Binding-site contacts:
Ligand atom O5 contacts residue ASN1071 of chain 1.A at 2.3 Å (h-bond).
Ligand atom C5 contacts residue ASN1071 of chain 1.A at 3.6 Å.
Ligand atom C8 contacts residue ASN1071 of chain 1.A at 3.9 Å.
Ligand atom C2 contacts residue ASN1071 of chain 1.A at 2.5 Å.
Ligand atom C1 contacts residue ASN1071 of chain 1.A at 1.4 Å.
Ligand atom N2 contacts residue ASN1071 of chain 1.A at 2.9 Å (h-bond).
Ligand atom C7 contacts residue ASN1071 of chain 1.A at 3.9 Å.
Ligand atom C4 contacts residue ASN1071 of chain 1.A at 4.2 Å.
Ligand atom O7 contacts residue ASN1071 of chain 1.A at 4.4 Å.
Ligand atom C3 contacts residue ASN1071 of chain 1.A at 3.8 Å.

Sequence of chain 1.A:
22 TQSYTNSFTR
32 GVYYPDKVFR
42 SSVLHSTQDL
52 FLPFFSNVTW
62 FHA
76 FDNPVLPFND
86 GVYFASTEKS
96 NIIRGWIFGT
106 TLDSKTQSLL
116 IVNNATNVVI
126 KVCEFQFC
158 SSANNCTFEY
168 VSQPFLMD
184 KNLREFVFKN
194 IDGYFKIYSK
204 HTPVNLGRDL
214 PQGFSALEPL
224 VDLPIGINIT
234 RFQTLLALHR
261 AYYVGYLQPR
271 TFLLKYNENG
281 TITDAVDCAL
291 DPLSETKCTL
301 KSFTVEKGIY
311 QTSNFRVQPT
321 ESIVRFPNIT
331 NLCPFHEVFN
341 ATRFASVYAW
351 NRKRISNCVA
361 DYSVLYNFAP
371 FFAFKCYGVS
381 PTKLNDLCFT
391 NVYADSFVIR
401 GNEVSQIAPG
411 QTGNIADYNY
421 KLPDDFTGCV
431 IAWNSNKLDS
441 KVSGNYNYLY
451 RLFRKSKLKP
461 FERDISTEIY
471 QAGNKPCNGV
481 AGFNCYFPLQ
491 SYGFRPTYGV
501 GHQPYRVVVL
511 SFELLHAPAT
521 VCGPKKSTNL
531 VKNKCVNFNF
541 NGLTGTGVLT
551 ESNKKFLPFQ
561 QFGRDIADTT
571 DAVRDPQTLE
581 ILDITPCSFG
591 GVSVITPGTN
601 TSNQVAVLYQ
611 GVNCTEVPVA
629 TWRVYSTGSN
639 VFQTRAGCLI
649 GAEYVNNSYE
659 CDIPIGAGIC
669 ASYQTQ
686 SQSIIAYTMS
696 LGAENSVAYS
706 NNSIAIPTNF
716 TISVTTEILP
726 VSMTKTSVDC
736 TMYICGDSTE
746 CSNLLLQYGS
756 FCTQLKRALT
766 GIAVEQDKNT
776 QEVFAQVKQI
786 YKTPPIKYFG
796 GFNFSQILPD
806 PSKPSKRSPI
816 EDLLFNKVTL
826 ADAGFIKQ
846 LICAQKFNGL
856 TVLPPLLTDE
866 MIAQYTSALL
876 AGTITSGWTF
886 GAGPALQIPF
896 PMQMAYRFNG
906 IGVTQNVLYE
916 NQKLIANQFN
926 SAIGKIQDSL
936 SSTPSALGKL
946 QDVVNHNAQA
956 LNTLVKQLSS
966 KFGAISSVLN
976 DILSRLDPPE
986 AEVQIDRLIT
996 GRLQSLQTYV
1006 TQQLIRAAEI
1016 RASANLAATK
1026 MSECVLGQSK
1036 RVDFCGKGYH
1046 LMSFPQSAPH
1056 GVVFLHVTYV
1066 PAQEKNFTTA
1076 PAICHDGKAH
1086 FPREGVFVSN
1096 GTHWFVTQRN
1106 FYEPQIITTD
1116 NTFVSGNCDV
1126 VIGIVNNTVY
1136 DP

A small-molecule ligand and the protein it binds are described below.
Small molecule (SMILES): CC(=O)N[C@H]1[C@H](O[C@H]2[C@H](O)[C@@H](NC(C)=O)CO[C@@H]2CO)O[C@H](CO)[C@@H](O)[C@@H]1O